Binding-site contacts:
Ligand atom O1 contacts residue ALA254 of chain 1.J at 3.8 Å.
Ligand atom O1 contacts residue TRP285 of chain 1.L at 3.6 Å.
Ligand atom C1 contacts residue ASN252 of chain 1.J at 4.0 Å.
Ligand atom O2 contacts residue TRP285 of chain 1.L at 4.3 Å.
Ligand atom C2 contacts residue TRP285 of chain 1.L at 3.4 Å (hydrophobic).
Ligand atom O3 contacts residue TRP285 of chain 1.L at 3.2 Å.
Ligand atom C4 contacts residue TRP285 of chain 1.L at 2.8 Å (hydrophobic).
Ligand atom O4 contacts residue TRP285 of chain 1.L at 1.4 Å.
Ligand atom O5 contacts residue TRP285 of chain 1.L at 3.2 Å.
Ligand atom C6 contacts residue ASP53 of chain 1.L at 3.6 Å.
Ligand atom C2 contacts residue ASN252 of chain 1.J at 4.2 Å.
Ligand atom O2 contacts residue VAL255 of chain 1.J at 4.4 Å.
Ligand atom O2 contacts residue ASN252 of chain 1.J at 3.3 Å (h-bond).
Ligand atom O1 contacts residue VAL255 of chain 1.J at 3.3 Å.
Ligand atom C3 contacts residue TRP285 of chain 1.L at 3.5 Å (hydrophobic).
Ligand atom O6 contacts residue TRP285 of chain 1.L at 3.6 Å (h-bond).
Ligand atom C5 contacts residue TRP285 of chain 1.L at 3.4 Å (hydrophobic).
Ligand atom O1 contacts residue ASN252 of chain 1.J at 3.2 Å (h-bond).
Ligand atom C6 contacts residue TRP285 of chain 1.L at 3.2 Å (hydrophobic).
Ligand atom O5 contacts residue ASP53 of chain 1.L at 4.1 Å.
Ligand atom C1 contacts residue TRP285 of chain 1.L at 3.9 Å (hydrophobic).

Sequence of chain 1.J:
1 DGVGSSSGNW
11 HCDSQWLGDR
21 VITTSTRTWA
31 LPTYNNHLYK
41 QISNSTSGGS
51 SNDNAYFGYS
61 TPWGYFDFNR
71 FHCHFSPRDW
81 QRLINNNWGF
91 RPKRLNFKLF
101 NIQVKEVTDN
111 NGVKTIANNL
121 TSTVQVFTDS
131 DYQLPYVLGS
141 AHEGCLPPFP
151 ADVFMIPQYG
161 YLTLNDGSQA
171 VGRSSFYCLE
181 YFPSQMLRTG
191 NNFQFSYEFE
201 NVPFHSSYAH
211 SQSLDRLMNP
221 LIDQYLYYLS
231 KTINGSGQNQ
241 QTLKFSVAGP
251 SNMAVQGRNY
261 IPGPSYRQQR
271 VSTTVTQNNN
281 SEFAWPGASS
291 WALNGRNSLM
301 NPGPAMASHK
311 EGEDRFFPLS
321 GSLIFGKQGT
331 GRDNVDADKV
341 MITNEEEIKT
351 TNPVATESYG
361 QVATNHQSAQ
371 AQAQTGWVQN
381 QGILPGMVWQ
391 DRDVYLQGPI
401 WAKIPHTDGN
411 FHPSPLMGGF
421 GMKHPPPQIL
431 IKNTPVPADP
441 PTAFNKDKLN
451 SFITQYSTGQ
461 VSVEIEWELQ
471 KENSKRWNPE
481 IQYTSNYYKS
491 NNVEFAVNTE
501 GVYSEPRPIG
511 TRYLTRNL

Sequence of chain 1.L:
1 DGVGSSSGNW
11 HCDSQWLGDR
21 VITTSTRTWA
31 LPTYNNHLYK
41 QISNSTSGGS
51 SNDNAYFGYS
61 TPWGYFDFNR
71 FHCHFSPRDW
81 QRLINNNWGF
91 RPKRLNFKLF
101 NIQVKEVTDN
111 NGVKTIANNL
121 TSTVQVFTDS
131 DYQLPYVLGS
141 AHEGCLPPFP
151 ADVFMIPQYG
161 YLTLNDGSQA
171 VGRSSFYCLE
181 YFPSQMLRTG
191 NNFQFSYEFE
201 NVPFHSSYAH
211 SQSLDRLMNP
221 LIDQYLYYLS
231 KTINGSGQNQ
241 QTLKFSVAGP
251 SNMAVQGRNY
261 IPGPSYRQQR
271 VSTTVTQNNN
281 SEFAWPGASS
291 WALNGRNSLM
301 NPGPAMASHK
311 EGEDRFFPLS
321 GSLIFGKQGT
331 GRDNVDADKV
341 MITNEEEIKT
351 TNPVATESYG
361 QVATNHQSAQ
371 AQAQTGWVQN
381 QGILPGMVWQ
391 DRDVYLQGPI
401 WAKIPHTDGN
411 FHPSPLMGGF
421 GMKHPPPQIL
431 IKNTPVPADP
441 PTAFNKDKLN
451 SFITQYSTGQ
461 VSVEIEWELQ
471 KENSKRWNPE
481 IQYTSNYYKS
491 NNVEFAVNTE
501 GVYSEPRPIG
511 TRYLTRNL

The small molecule below binds the protein below.
Small molecule (SMILES): OC[C@H]1O[C@@H](O)[C@H](O)[C@@H](O)[C@H]1O